The protein below binds the small molecule below.
Small molecule (SMILES): CC(=O)N[C@H]1[C@H](O[C@H]2[C@H](O)[C@@H](NC(C)=O)CO[C@@H]2CO)O[C@H](CO)[C@@H](O)[C@@H]1O

Binding-site contacts:
Ligand atom C5 contacts residue ASN717 of chain 1.B at 3.6 Å.
Ligand atom O5 contacts residue GLN1071 of chain 1.B at 4.2 Å.
Ligand atom C4 contacts residue ASN717 of chain 1.B at 4.1 Å.
Ligand atom C8 contacts residue ASN717 of chain 1.B at 4.2 Å.
Ligand atom O6 contacts residue PHE718 of chain 1.B at 3.9 Å.
Ligand atom O6 contacts residue GLN926 of chain 1.B at 3.8 Å.
Ligand atom O7 contacts residue LEU922 of chain 1.B at 3.4 Å.
Ligand atom C2 contacts residue ASN717 of chain 1.B at 2.3 Å.
Ligand atom N2 contacts residue ASN717 of chain 1.B at 2.7 Å (h-bond).
Ligand atom C7 contacts residue ASN717 of chain 1.B at 3.1 Å.
Ligand atom O4 contacts residue LEU922 of chain 1.B at 4.3 Å.
Ligand atom C7 contacts residue LEU922 of chain 1.B at 4.0 Å (hydrophobic).
Ligand atom O6 contacts residue ASN717 of chain 1.B at 4.3 Å.
Ligand atom C3 contacts residue ASN717 of chain 1.B at 3.6 Å.
Ligand atom O7 contacts residue GLN1071 of chain 1.B at 3.8 Å.
Ligand atom O7 contacts residue ASN717 of chain 1.B at 3.1 Å (h-bond).
Ligand atom O5 contacts residue ASN717 of chain 1.B at 2.3 Å (h-bond).
Ligand atom O5 contacts residue PHE718 of chain 1.B at 4.5 Å.
Ligand atom C1 contacts residue ASN717 of chain 1.B at 1.4 Å.

Sequence of chain 1.B:
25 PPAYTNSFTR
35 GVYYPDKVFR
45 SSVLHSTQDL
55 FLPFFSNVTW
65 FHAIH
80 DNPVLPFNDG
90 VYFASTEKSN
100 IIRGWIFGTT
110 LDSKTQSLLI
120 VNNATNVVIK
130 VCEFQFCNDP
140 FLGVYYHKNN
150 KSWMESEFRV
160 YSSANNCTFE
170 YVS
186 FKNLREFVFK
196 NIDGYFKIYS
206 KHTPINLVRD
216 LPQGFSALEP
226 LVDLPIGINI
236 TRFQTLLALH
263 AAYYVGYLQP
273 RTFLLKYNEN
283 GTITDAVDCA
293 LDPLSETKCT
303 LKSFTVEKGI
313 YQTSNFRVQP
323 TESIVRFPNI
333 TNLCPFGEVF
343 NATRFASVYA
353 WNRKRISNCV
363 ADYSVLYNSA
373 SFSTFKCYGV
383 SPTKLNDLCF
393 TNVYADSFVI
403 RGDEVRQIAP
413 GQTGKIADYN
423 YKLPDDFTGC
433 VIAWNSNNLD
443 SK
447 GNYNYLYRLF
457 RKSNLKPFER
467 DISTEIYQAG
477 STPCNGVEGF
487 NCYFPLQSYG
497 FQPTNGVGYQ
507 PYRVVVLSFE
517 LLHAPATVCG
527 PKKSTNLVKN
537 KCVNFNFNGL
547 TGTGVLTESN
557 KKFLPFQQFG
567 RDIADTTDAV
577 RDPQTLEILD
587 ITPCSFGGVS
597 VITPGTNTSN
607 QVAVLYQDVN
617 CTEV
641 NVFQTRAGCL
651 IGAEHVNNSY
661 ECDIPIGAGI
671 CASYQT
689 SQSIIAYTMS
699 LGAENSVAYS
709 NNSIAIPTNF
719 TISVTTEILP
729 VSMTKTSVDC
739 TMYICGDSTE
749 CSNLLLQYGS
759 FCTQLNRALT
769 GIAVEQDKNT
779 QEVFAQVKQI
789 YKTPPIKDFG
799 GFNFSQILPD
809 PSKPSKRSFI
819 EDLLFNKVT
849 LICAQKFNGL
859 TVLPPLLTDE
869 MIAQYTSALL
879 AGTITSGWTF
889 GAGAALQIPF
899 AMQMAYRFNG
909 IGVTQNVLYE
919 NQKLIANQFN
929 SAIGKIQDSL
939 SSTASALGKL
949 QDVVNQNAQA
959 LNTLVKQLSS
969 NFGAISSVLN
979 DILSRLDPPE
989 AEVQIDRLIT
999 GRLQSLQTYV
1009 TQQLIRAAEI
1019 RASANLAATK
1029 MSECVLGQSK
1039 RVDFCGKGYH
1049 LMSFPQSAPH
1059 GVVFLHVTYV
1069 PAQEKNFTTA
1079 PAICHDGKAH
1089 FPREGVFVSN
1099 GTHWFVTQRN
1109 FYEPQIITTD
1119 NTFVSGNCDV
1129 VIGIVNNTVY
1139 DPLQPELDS